Binding-site contacts:
Ligand atom CBR contacts residue TYR202 of chain 1.A at 4.3 Å (hydrophobic).
Ligand atom CAY contacts residue ILE154 of chain 1.A at 3.6 Å (hydrophobic).
Ligand atom CBH contacts residue TRP204 of chain 1.A at 4.1 Å (hydrophobic).
Ligand atom CBC contacts residue LEU146 of chain 1.A at 3.6 Å (hydrophobic).
Ligand atom C3 contacts residue TYR202 of chain 1.A at 3.9 Å (hydrophobic).
Ligand atom CBD contacts residue ILE154 of chain 1.A at 4.1 Å (hydrophobic).
Ligand atom CBA contacts residue LEU146 of chain 1.A at 4.5 Å (hydrophobic).
Ligand atom CAZ contacts residue ILE154 of chain 1.A at 4.1 Å (hydrophobic).
Ligand atom C5 contacts residue TYR202 of chain 1.A at 4.2 Å (hydrophobic).
Ligand atom O5 contacts residue TYR202 of chain 1.A at 4.4 Å.
Ligand atom CBF contacts residue TRP204 of chain 1.A at 4.2 Å (hydrophobic).
Ligand atom CBA contacts residue ILE154 of chain 1.A at 3.7 Å (hydrophobic).
Ligand atom O6 contacts residue TRP204 of chain 1.A at 3.4 Å (h-bond).
Ligand atom CBE contacts residue PRO150 of chain 1.A at 3.7 Å (hydrophobic).
Ligand atom CAY contacts residue LEU146 of chain 1.A at 4.2 Å (hydrophobic).
Ligand atom CAW contacts residue LEU146 of chain 1.A at 4.4 Å (hydrophobic).
Ligand atom CCM contacts residue TYR202 of chain 1.A at 4.2 Å (hydrophobic).
Ligand atom CCR contacts residue ASP201 of chain 1.A at 3.7 Å.
Ligand atom CBK contacts residue TYR202 of chain 1.A at 3.4 Å (hydrophobic).
Ligand atom CBL contacts residue TRP204 of chain 1.A at 4.0 Å (hydrophobic).
Ligand atom CBQ contacts residue TYR202 of chain 1.A at 3.5 Å (hydrophobic).
Ligand atom C6 contacts residue TRP204 of chain 1.A at 4.4 Å (hydrophobic).
Ligand atom CBJ contacts residue TRP204 of chain 1.A at 3.5 Å (hydrophobic).
Ligand atom CBS contacts residue TYR202 of chain 1.A at 3.9 Å (hydrophobic).
Ligand atom CAY contacts residue THR153 of chain 1.A at 4.3 Å.
Ligand atom O1 contacts residue TYR202 of chain 1.A at 4.2 Å.
Ligand atom CBH contacts residue ILE154 of chain 1.A at 4.5 Å (hydrophobic).
Ligand atom CBS contacts residue TRP204 of chain 1.A at 4.1 Å (hydrophobic).
Ligand atom C2 contacts residue TYR202 of chain 1.A at 3.8 Å (hydrophobic).
Ligand atom CBF contacts residue ILE154 of chain 1.A at 4.4 Å (hydrophobic).
Ligand atom CBR contacts residue TRP204 of chain 1.A at 4.0 Å (hydrophobic).
Ligand atom C1 contacts residue TYR202 of chain 1.A at 3.6 Å (hydrophobic).
Ligand atom O2 contacts residue TYR202 of chain 1.A at 3.2 Å.
Ligand atom CCR contacts residue TYR202 of chain 1.A at 4.2 Å (hydrophobic).
Ligand atom CBC contacts residue PRO150 of chain 1.A at 4.1 Å (hydrophobic).

Sequence of chain 1.A:
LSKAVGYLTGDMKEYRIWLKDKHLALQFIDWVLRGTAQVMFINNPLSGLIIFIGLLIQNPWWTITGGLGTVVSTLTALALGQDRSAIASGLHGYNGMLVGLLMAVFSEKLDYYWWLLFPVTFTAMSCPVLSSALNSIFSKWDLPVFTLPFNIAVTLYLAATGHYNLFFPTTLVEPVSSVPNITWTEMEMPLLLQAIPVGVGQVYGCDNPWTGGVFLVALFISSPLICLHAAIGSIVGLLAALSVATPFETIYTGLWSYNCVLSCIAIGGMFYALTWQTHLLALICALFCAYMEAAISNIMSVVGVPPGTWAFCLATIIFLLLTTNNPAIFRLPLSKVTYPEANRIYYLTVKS

A protein and the small-molecule ligand that binds it are described below.
Small molecule (SMILES): CCCCCCCCCCC(CCCCCCCCCC)(CO[C@H]1O[C@@H](CO)[C@H](O[C@@H]2O[C@@H](CO)[C@H](O)[C@@H](O)[C@@H]2O)[C@@H](O)[C@@H]1O)CO[C@H]1O[C@@H](CO)[C@H](O[C@@H]2O[C@@H](CO)[C@H](O)[C@@H](O)[C@@H]2O)[C@@H](O)[C@H]1O